Sequence of chain 4.A:
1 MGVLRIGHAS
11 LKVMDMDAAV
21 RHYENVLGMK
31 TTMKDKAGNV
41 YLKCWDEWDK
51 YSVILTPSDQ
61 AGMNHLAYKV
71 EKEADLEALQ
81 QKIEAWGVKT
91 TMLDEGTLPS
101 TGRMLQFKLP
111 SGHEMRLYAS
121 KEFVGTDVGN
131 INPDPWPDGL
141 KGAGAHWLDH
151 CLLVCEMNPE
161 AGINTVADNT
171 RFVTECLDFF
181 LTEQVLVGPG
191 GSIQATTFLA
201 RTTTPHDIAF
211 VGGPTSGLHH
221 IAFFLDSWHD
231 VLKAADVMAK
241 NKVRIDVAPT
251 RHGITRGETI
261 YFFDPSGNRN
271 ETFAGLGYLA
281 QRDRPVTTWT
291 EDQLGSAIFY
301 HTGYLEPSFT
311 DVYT

This protein binds this small molecule.
Small molecule (SMILES): Cc1ccc(O)c(O)c1

Binding-site contacts:
Ligand atom C4 contacts residue HIS150 of chain 4.A at 3.9 Å.
Ligand atom O4 contacts residue HIS206 of chain 4.A at 2.9 Å (h-bond).
Ligand atom C contacts residue ALA297 of chain 4.A at 3.5 Å (hydrophobic).
Ligand atom C3 contacts residue HIS252 of chain 4.A at 3.5 Å.
Ligand atom C contacts residue ILE298 of chain 4.A at 3.6 Å (hydrophobic).
Ligand atom C2 contacts residue TYR261 of chain 4.A at 3.3 Å (hydrophobic).
Ligand atom O3 contacts residue TYR261 of chain 4.A at 2.8 Å (h-bond).
Ligand atom C5 contacts residue HIS252 of chain 4.A at 3.4 Å.
Ligand atom C2 contacts residue PHE198 of chain 4.A at 3.9 Å (hydrophobic).
Ligand atom C1 contacts residue PHE198 of chain 4.A at 3.6 Å (hydrophobic).
Ligand atom C1 contacts residue HIS252 of chain 4.A at 3.5 Å.
Ligand atom C3 contacts residue TYR261 of chain 4.A at 3.3 Å (hydrophobic).
Ligand atom C5 contacts residue PHE198 of chain 4.A at 4.0 Å (hydrophobic).
Ligand atom O3 contacts residue HIS150 of chain 4.A at 4.0 Å.
Ligand atom C5 contacts residue PHE273 of chain 4.A at 3.9 Å (hydrophobic).
Ligand atom O4 contacts residue HIS150 of chain 4.A at 2.7 Å (h-bond).
Ligand atom C5 contacts residue ILE254 of chain 4.A at 4.0 Å (hydrophobic).
Ligand atom O3 contacts residue FE1 of chain 4.B at 2.0 Å.
Ligand atom C4 contacts residue HIS252 of chain 4.A at 3.6 Å.
Ligand atom O3 contacts residue HIS220 of chain 4.A at 2.6 Å.
Ligand atom C3 contacts residue HIS220 of chain 4.A at 4.0 Å.
Ligand atom C6 contacts residue HIS252 of chain 4.A at 3.4 Å.
Ligand atom C4 contacts residue FE1 of chain 4.B at 2.8 Å.
Ligand atom C4 contacts residue HIS206 of chain 4.A at 3.4 Å.
Ligand atom O3 contacts residue GLU271 of chain 4.A at 3.4 Å (salt-bridge).
Ligand atom C6 contacts residue THR255 of chain 4.A at 3.6 Å.
Ligand atom C3 contacts residue FE1 of chain 4.B at 2.8 Å.
Ligand atom O4 contacts residue GLU271 of chain 4.A at 3.1 Å (salt-bridge).
Ligand atom C5 contacts residue THR255 of chain 4.A at 3.4 Å.
Ligand atom O3 contacts residue HIS252 of chain 4.A at 4.0 Å.
Ligand atom O4 contacts residue FE1 of chain 4.B at 2.1 Å.
Ligand atom C4 contacts residue GLU271 of chain 4.A at 3.8 Å.
Ligand atom C contacts residue HIS252 of chain 4.A at 3.7 Å.
Ligand atom C6 contacts residue ILE254 of chain 4.A at 3.4 Å (hydrophobic).
Ligand atom C2 contacts residue HIS252 of chain 4.A at 3.5 Å.
Ligand atom O4 contacts residue PHE273 of chain 4.A at 3.5 Å.
Ligand atom C6 contacts residue PHE198 of chain 4.A at 3.6 Å (hydrophobic).
Ligand atom C contacts residue PHE198 of chain 4.A at 3.6 Å (hydrophobic).
Ligand atom C5 contacts residue HIS206 of chain 4.A at 3.5 Å.
Ligand atom C contacts residue ILE254 of chain 4.A at 3.8 Å (hydrophobic).